The small molecule below binds the protein below.
Small molecule (SMILES): CC(=O)N[C@@H]1[C@@H](O)[C@H](O)[C@@H](CO)O[C@H]1O

Sequence of chain 1.A:
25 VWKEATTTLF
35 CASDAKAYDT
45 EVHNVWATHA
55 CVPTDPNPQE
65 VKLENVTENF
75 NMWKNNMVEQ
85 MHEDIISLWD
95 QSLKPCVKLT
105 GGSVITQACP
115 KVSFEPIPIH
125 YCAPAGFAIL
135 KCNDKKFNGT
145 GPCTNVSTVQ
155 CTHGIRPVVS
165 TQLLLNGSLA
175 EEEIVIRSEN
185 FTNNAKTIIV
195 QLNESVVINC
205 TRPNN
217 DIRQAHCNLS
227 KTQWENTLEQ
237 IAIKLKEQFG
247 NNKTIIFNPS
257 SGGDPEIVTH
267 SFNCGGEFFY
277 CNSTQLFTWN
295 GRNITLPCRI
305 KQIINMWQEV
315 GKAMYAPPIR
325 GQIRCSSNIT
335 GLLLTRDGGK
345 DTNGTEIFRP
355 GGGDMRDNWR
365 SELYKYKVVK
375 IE

Binding-site contacts:
Ligand atom C5 contacts residue ASN197 of chain 1.A at 3.6 Å.
Ligand atom C6 contacts residue ILE178 of chain 1.A at 4.2 Å (hydrophobic).
Ligand atom C7 contacts residue GLU175 of chain 1.A at 4.5 Å.
Ligand atom C5 contacts residue GLU177 of chain 1.A at 4.1 Å.
Ligand atom C1 contacts residue GLU198 of chain 1.A at 4.3 Å.
Ligand atom C2 contacts residue GLU176 of chain 1.A at 4.5 Å.
Ligand atom O6 contacts residue GLN236 of chain 1.A at 3.6 Å.
Ligand atom C3 contacts residue ASN197 of chain 1.A at 3.8 Å.
Ligand atom O5 contacts residue GLU177 of chain 1.A at 3.3 Å.
Ligand atom O5 contacts residue GLU176 of chain 1.A at 4.3 Å.
Ligand atom O4 contacts residue GLN236 of chain 1.A at 4.0 Å.
Ligand atom N2 contacts residue ASN197 of chain 1.A at 2.9 Å (h-bond).
Ligand atom C2 contacts residue ASN197 of chain 1.A at 2.5 Å.
Ligand atom O5 contacts residue ILE178 of chain 1.A at 3.6 Å.
Ligand atom O6 contacts residue GLU177 of chain 1.A at 3.9 Å.
Ligand atom C4 contacts residue ASN197 of chain 1.A at 4.2 Å.
Ligand atom C7 contacts residue ASN197 of chain 1.A at 3.1 Å.
Ligand atom C6 contacts residue GLN236 of chain 1.A at 3.3 Å.
Ligand atom C1 contacts residue GLU176 of chain 1.A at 4.1 Å.
Ligand atom C5 contacts residue GLN236 of chain 1.A at 4.3 Å.
Ligand atom C7 contacts residue GLU198 of chain 1.A at 3.9 Å.
Ligand atom C1 contacts residue GLU177 of chain 1.A at 4.0 Å.
Ligand atom O7 contacts residue GLU176 of chain 1.A at 3.3 Å (salt-bridge).
Ligand atom N2 contacts residue GLU198 of chain 1.A at 3.2 Å (salt-bridge).
Ligand atom O7 contacts residue GLU175 of chain 1.A at 3.3 Å (salt-bridge).
Ligand atom C7 contacts residue GLU176 of chain 1.A at 4.4 Å.
Ligand atom O5 contacts residue ASN197 of chain 1.A at 2.4 Å (h-bond).
Ligand atom C3 contacts residue GLU198 of chain 1.A at 4.4 Å.
Ligand atom C6 contacts residue LYS240 of chain 1.A at 3.7 Å.
Ligand atom C2 contacts residue GLU198 of chain 1.A at 4.2 Å.
Ligand atom C1 contacts residue ASN197 of chain 1.A at 1.4 Å.
Ligand atom O7 contacts residue ASN197 of chain 1.A at 2.9 Å (h-bond).
Ligand atom O6 contacts residue ILE178 of chain 1.A at 3.3 Å.
Ligand atom C8 contacts residue GLU198 of chain 1.A at 3.6 Å.
Ligand atom C8 contacts residue ASN197 of chain 1.A at 4.3 Å.
Ligand atom C6 contacts residue GLU177 of chain 1.A at 3.7 Å.
Ligand atom O6 contacts residue LYS240 of chain 1.A at 3.5 Å (salt-bridge).